Binding-site contacts:
Ligand atom C9 contacts residue MN1 of chain 16.B at 3.8 Å.
Ligand atom N5 contacts residue HIS80 of chain 16.A at 3.0 Å (h-bond).
Ligand atom N8 contacts residue MN1 of chain 16.B at 3.4 Å.
Ligand atom C9 contacts residue MET113 of chain 2.A at 4.1 Å (hydrophobic).
Ligand atom C4 contacts residue HIS80 of chain 16.A at 3.6 Å.
Ligand atom N7 contacts residue GLU83 of chain 16.A at 3.1 Å (salt-bridge).
Ligand atom N7 contacts residue HIS183 of chain 2.A at 3.4 Å (h-bond).
Ligand atom C6 contacts residue HIS183 of chain 2.A at 3.8 Å.
Ligand atom N3 contacts residue HIS80 of chain 16.A at 3.3 Å (h-bond).
Ligand atom N7 contacts residue HIS79 of chain 16.A at 3.1 Å (h-bond).
Ligand atom N5 contacts residue MN1 of chain 2.C at 2.3 Å.
Ligand atom N5 contacts residue HIS182 of chain 2.A at 3.2 Å (h-bond).
Ligand atom N8 contacts residue GLU83 of chain 16.A at 3.5 Å (salt-bridge).
Ligand atom N3 contacts residue MN1 of chain 2.C at 2.3 Å.
Ligand atom C2 contacts residue GLU186 of chain 2.A at 3.8 Å.
Ligand atom C9 contacts residue ARG127 of chain 11.A at 3.4 Å.
Ligand atom C6 contacts residue HIS182 of chain 2.A at 3.5 Å.
Ligand atom C6 contacts residue HIS80 of chain 16.A at 3.8 Å.
Ligand atom C6 contacts residue MN1 of chain 2.C at 3.4 Å.
Ligand atom C6 contacts residue GLU83 of chain 16.A at 4.0 Å.
Ligand atom C4 contacts residue MET113 of chain 2.A at 3.5 Å (hydrophobic).
Ligand atom N5 contacts residue GLU186 of chain 2.A at 3.3 Å (salt-bridge).
Ligand atom C6 contacts residue MET113 of chain 2.A at 3.6 Å (hydrophobic).
Ligand atom N3 contacts residue GLU186 of chain 2.A at 3.0 Å (salt-bridge).
Ligand atom N8 contacts residue MET113 of chain 2.A at 3.5 Å.
Ligand atom C1 contacts residue HIS80 of chain 16.A at 3.9 Å.
Ligand atom C2 contacts residue HIS80 of chain 16.A at 3.8 Å.
Ligand atom N7 contacts residue MET113 of chain 2.A at 3.5 Å.
Ligand atom N5 contacts residue MET113 of chain 2.A at 3.6 Å.
Ligand atom C9 contacts residue GLU83 of chain 16.A at 3.6 Å.
Ligand atom C4 contacts residue MN1 of chain 2.C at 3.1 Å.
Ligand atom C6 contacts residue HIS79 of chain 16.A at 3.1 Å.
Ligand atom C2 contacts residue MN1 of chain 2.C at 3.3 Å.
Ligand atom C1 contacts residue GLU27 of chain 16.A at 3.6 Å.
Ligand atom C6 contacts residue MN1 of chain 16.B at 3.3 Å.
Ligand atom C1 contacts residue MN1 of chain 2.C at 4.2 Å.
Ligand atom N3 contacts residue HIS53 of chain 2.A at 3.3 Å (h-bond).
Ligand atom N7 contacts residue MN1 of chain 16.B at 2.4 Å.
Ligand atom C6 contacts residue GLU186 of chain 2.A at 4.1 Å.
Ligand atom C4 contacts residue GLU186 of chain 2.A at 4.0 Å.

Sequence of chain 2.A:
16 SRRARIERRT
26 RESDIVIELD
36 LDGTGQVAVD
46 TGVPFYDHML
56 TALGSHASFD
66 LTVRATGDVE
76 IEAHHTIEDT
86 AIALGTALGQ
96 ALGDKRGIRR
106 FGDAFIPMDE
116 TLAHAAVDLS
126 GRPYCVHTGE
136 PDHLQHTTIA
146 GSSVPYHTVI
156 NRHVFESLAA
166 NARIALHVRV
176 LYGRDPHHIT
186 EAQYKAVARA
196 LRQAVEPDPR

Sequence of chain 16.A:
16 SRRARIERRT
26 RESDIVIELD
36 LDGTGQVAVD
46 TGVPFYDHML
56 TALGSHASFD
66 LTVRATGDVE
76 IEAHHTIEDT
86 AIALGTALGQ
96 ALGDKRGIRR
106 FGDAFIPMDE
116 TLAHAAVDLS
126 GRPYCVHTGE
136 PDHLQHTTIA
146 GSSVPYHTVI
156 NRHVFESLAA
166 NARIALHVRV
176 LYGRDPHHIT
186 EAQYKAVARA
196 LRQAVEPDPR

A small-molecule ligand and the protein it binds are described below.
Small molecule (SMILES): C[C@H](N)c1ncnn1C

Sequence of chain 11.A:
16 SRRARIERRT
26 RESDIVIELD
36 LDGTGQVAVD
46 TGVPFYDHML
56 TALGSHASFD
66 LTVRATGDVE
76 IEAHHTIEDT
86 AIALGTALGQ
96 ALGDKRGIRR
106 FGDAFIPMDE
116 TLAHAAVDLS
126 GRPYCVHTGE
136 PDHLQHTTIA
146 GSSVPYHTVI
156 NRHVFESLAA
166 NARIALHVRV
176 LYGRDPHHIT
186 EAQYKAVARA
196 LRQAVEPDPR